The protein below binds the small molecule below.
Small molecule (SMILES): CC(C)C[C@H](NC(=O)[C@H](Cc1ccccc1)NC(=O)c1cnccn1)B(O)O

Binding-site contacts:
Ligand atom C6 contacts residue ASP125 of chain 1.W at 3.9 Å.
Ligand atom C12 contacts residue THR21 of chain 1.V at 3.9 Å.
Ligand atom C24 contacts residue GLY45 of chain 1.V at 3.8 Å.
Ligand atom C21 contacts residue GLY47 of chain 1.V at 3.7 Å.
Ligand atom N20 contacts residue GLY47 of chain 1.V at 2.7 Å (h-bond).
Ligand atom O8 contacts residue ALA49 of chain 1.V at 3.0 Å (h-bond).
Ligand atom N4 contacts residue GLN22 of chain 1.V at 3.8 Å.
Ligand atom C22 contacts residue THR1 of chain 1.V at 2.8 Å.
Ligand atom C23 contacts residue ALA49 of chain 1.V at 3.9 Å (hydrophobic).
Ligand atom N9 contacts residue THR21 of chain 1.V at 3.1 Å (h-bond).
Ligand atom C13 contacts residue THR21 of chain 1.V at 3.6 Å.
Ligand atom O19 contacts residue THR21 of chain 1.V at 3.0 Å (h-bond).
Ligand atom C10 contacts residue THR21 of chain 1.V at 3.7 Å.
Ligand atom C21 contacts residue THR1 of chain 1.V at 2.4 Å.
Ligand atom O27 contacts residue GLY47 of chain 1.V at 3.1 Å (h-bond).
Ligand atom N1 contacts residue ALA49 of chain 1.V at 3.8 Å.
Ligand atom C24 contacts residue GLY47 of chain 1.V at 3.6 Å.
Ligand atom C25 contacts residue CYS31 of chain 1.V at 3.7 Å (hydrophobic).
Ligand atom O28 contacts residue THR1 of chain 1.V at 2.4 Å (h-bond).
Ligand atom N20 contacts residue THR1 of chain 1.V at 3.7 Å.
Ligand atom C24 contacts residue THR52 of chain 1.V at 3.6 Å.
Ligand atom N1 contacts residue CYS129 of chain 1.W at 3.8 Å.
Ligand atom C11 contacts residue THR21 of chain 1.V at 3.3 Å.
Ligand atom O19 contacts residue SER20 of chain 1.V at 3.1 Å (h-bond).
Ligand atom C5 contacts residue ASP125 of chain 1.W at 3.8 Å.
Ligand atom B26 contacts residue THR1 of chain 1.V at 1.4 Å.
Ligand atom N1 contacts residue SER20 of chain 1.V at 3.9 Å.
Ligand atom C23 contacts residue GLY47 of chain 1.V at 3.6 Å.
Ligand atom C3 contacts residue THR21 of chain 1.V at 3.7 Å.
Ligand atom C10 contacts residue GLY47 of chain 1.V at 3.4 Å.
Ligand atom N9 contacts residue SER20 of chain 1.V at 3.9 Å.
Ligand atom C14 contacts residue GLN22 of chain 1.V at 3.8 Å.
Ligand atom C16 contacts residue THR48 of chain 1.V at 3.8 Å.
Ligand atom O27 contacts residue THR1 of chain 1.V at 2.4 Å (h-bond).
Ligand atom C22 contacts residue GLY47 of chain 1.V at 3.7 Å.
Ligand atom C2 contacts residue SER20 of chain 1.V at 3.9 Å.
Ligand atom C18 contacts residue GLY47 of chain 1.V at 3.5 Å.
Ligand atom C24 contacts residue ALA49 of chain 1.V at 3.5 Å (hydrophobic).
Ligand atom C6 contacts residue CYS129 of chain 1.W at 3.8 Å (hydrophobic).
Ligand atom C17 contacts residue GLY47 of chain 1.V at 3.8 Å.

Sequence of chain 1.V:
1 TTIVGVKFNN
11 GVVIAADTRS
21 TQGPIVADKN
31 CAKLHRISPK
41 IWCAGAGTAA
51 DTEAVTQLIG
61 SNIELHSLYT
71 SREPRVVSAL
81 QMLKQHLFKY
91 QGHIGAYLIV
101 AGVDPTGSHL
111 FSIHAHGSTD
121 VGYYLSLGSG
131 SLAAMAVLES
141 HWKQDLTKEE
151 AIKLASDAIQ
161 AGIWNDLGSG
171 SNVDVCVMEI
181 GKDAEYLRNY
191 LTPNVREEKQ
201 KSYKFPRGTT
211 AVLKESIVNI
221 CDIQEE

Sequence of chain 1.W:
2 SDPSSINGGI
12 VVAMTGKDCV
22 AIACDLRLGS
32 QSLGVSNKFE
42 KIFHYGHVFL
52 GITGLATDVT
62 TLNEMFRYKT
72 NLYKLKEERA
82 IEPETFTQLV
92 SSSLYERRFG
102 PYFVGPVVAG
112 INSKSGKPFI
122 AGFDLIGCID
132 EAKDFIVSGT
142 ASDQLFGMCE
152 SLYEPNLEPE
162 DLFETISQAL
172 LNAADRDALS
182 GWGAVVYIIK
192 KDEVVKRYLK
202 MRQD